Sequence of chain 10.A:
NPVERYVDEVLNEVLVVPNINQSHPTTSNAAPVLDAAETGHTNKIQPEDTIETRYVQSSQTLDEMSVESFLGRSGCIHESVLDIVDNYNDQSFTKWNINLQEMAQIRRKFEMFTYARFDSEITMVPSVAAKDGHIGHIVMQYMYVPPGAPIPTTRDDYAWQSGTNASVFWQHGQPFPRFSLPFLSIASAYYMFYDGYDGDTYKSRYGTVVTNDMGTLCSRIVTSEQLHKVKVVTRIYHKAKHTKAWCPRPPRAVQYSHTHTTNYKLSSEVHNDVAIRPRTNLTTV

Binding-site contacts:
Ligand atom F3 contacts residue TYR144 of chain 10.A at 3.1 Å.
Ligand atom C3 contacts residue LEU100 of chain 10.A at 3.6 Å (hydrophobic).
Ligand atom N1A contacts residue PHE179 of chain 10.A at 3.6 Å.
Ligand atom C5B contacts residue TYR144 of chain 10.A at 3.7 Å (hydrophobic).
Ligand atom C4B contacts residue LEU181 of chain 10.A at 3.8 Å (hydrophobic).
Ligand atom F3 contacts residue ALA166 of chain 10.A at 3.2 Å.
Ligand atom O1A contacts residue TYR144 of chain 10.A at 3.3 Å.
Ligand atom F1 contacts residue LEU217 of chain 10.A at 3.3 Å.
Ligand atom F2 contacts residue TYR142 of chain 10.A at 3.6 Å.
Ligand atom CM6 contacts residue LEU184 of chain 10.A at 3.4 Å (hydrophobic).
Ligand atom N3A contacts residue PHE179 of chain 10.A at 3.2 Å.
Ligand atom F1 contacts residue TYR142 of chain 10.A at 3.3 Å.
Ligand atom C1C contacts residue MET214 of chain 10.A at 3.5 Å (hydrophobic).
Ligand atom C2A contacts residue TYR144 of chain 10.A at 3.6 Å (hydrophobic).
Ligand atom CM6 contacts residue TYR144 of chain 10.A at 3.6 Å (hydrophobic).
Ligand atom F2 contacts residue VAL168 of chain 10.A at 2.9 Å.
Ligand atom N3A contacts residue LEU217 of chain 10.A at 3.6 Å.
Ligand atom O1 contacts residue MET214 of chain 10.A at 3.3 Å.
Ligand atom C5B contacts residue LEU181 of chain 10.A at 3.5 Å (hydrophobic).
Ligand atom F3 contacts residue MET143 of chain 10.A at 3.3 Å.
Ligand atom CM3 contacts residue TYR190 of chain 10.A at 3.7 Å (hydrophobic).
Ligand atom F2 contacts residue PHE179 of chain 10.A at 3.6 Å.
Ligand atom F1 contacts residue MET124 of chain 10.A at 3.5 Å.
Ligand atom O1B contacts residue ILE98 of chain 10.A at 3.1 Å.
Ligand atom C4 contacts residue TYR190 of chain 10.A at 3.6 Å (hydrophobic).
Ligand atom C3A contacts residue PHE179 of chain 10.A at 3.4 Å (hydrophobic).
Ligand atom CM6 contacts residue MET214 of chain 10.A at 3.4 Å (hydrophobic).
Ligand atom O1 contacts residue LEU100 of chain 10.A at 3.7 Å.
Ligand atom C2A contacts residue PHE179 of chain 10.A at 3.5 Å (hydrophobic).
Ligand atom CM4 contacts residue TYR142 of chain 10.A at 3.5 Å (hydrophobic).
Ligand atom N1A contacts residue TYR144 of chain 10.A at 3.3 Å.
Ligand atom CM2 contacts residue ILE122 of chain 10.A at 3.5 Å (hydrophobic).
Ligand atom C3A contacts residue TYR144 of chain 10.A at 3.7 Å (hydrophobic).
Ligand atom N2 contacts residue LEU100 of chain 10.A at 3.8 Å.
Ligand atom C4 contacts residue LEU100 of chain 10.A at 3.7 Å (hydrophobic).
Ligand atom C1B contacts residue ILE98 of chain 10.A at 3.7 Å (hydrophobic).
Ligand atom CM3 contacts residue ASN212 of chain 10.A at 3.6 Å.
Ligand atom C1B contacts residue LEU181 of chain 10.A at 3.8 Å (hydrophobic).
Ligand atom C6B contacts residue LEU181 of chain 10.A at 3.5 Å (hydrophobic).
Ligand atom F3 contacts residue TYR142 of chain 10.A at 2.6 Å.

Sequence of chain 10.C:
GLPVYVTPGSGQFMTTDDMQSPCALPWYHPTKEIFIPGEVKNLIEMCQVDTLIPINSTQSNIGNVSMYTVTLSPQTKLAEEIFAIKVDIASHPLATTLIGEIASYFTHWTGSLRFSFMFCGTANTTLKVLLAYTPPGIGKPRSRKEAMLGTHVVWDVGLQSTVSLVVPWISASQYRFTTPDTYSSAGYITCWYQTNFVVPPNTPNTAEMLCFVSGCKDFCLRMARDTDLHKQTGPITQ

This protein binds this small molecule.
Small molecule (SMILES): Cc1cc(CCCOc2c(C)cc(-c3noc(C(F)(F)F)n3)cc2C)on1